Binding-site contacts:
Ligand atom NAA contacts residue LEU316 of chain 1.A at 3.6 Å.
Ligand atom CAK contacts residue LEU316 of chain 1.A at 3.9 Å (hydrophobic).
Ligand atom CAI contacts residue ASP327 of chain 1.A at 3.8 Å.
Ligand atom C2 contacts residue PHE263 of chain 1.A at 3.9 Å (hydrophobic).
Ligand atom C6 contacts residue LEU316 of chain 1.A at 3.6 Å (hydrophobic).
Ligand atom NAA contacts residue GLU262 of chain 1.A at 3.1 Å (salt-bridge).
Ligand atom NBF contacts residue VAL204 of chain 1.A at 3.7 Å.
Ligand atom N3 contacts residue LEU196 of chain 1.A at 3.8 Å.
Ligand atom CAD contacts residue GLY329 of chain 1.A at 3.7 Å.
Ligand atom CBB contacts residue VAL204 of chain 1.A at 3.8 Å (hydrophobic).
Ligand atom C6 contacts residue ALA216 of chain 1.A at 3.4 Å (hydrophobic).
Ligand atom CBB contacts residue LEU316 of chain 1.A at 3.6 Å (hydrophobic).
Ligand atom NAU contacts residue ASP327 of chain 1.A at 3.3 Å (salt-bridge).
Ligand atom N1 contacts residue GLU262 of chain 1.A at 3.8 Å.
Ligand atom C5 contacts residue LEU316 of chain 1.A at 3.5 Å (hydrophobic).
Ligand atom CAP contacts residue VAL204 of chain 1.A at 3.7 Å (hydrophobic).
Ligand atom N1 contacts residue ALA216 of chain 1.A at 3.6 Å.
Ligand atom CAP contacts residue LEU196 of chain 1.A at 3.7 Å (hydrophobic).
Ligand atom CAZ contacts residue LEU316 of chain 1.A at 3.8 Å (hydrophobic).
Ligand atom N1 contacts residue MET264 of chain 1.A at 2.9 Å (h-bond).
Ligand atom CAE contacts residue PHE230 of chain 1.A at 3.5 Å (hydrophobic).
Ligand atom CAF contacts residue PHE328 of chain 1.A at 3.6 Å (hydrophobic).
Ligand atom N1 contacts residue PHE263 of chain 1.A at 3.7 Å.
Ligand atom CAI contacts residue ALA326 of chain 1.A at 3.8 Å (hydrophobic).
Ligand atom CAD contacts residue LEU330 of chain 1.A at 3.7 Å (hydrophobic).
Ligand atom OAB contacts residue THR261 of chain 1.A at 3.3 Å.
Ligand atom OAB contacts residue LEU248 of chain 1.A at 3.8 Å.
Ligand atom NAA contacts residue THR261 of chain 1.A at 3.1 Å (h-bond).
Ligand atom NAV contacts residue ASP327 of chain 1.A at 2.9 Å (salt-bridge).
Ligand atom C2 contacts residue MET264 of chain 1.A at 3.1 Å (hydrophobic).
Ligand atom C6 contacts residue GLU262 of chain 1.A at 3.9 Å.
Ligand atom CAR contacts residue LEU248 of chain 1.A at 3.7 Å (hydrophobic).
Ligand atom CAM contacts residue VAL204 of chain 1.A at 3.5 Å (hydrophobic).
Ligand atom CAD contacts residue MET237 of chain 1.A at 3.6 Å (hydrophobic).
Ligand atom NAA contacts residue ALA216 of chain 1.A at 3.3 Å.
Ligand atom CAW contacts residue ASP327 of chain 1.A at 3.5 Å.
Ligand atom CAY contacts residue ASP327 of chain 1.A at 3.9 Å.
Ligand atom NAV contacts residue LYS218 of chain 1.A at 3.7 Å.
Ligand atom CAQ contacts residue SER268 of chain 1.A at 3.7 Å.
Ligand atom N3 contacts residue MET264 of chain 1.A at 3.8 Å.

This protein binds this small molecule.
Small molecule (SMILES): Nc1ncnc2c1c(-c1ccc(NC(=O)NCc3ccccc3)cc1)cn2C1CCCC1

Sequence of chain 1.A:
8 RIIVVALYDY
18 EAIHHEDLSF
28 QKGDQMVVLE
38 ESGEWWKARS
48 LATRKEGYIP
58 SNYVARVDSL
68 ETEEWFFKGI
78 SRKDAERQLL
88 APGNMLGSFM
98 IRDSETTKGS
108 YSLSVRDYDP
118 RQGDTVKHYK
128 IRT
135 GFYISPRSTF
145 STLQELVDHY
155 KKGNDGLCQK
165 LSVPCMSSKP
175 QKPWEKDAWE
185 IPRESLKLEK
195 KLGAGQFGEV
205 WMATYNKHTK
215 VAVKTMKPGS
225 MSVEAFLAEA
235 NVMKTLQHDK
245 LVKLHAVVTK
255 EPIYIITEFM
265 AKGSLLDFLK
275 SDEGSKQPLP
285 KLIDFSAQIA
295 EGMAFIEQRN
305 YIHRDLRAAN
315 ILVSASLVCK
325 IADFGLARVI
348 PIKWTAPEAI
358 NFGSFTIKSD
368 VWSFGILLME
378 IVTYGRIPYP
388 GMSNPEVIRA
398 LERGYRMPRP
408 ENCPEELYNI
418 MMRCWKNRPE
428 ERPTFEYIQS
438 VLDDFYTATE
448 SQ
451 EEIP